Sequence of chain 1.C:
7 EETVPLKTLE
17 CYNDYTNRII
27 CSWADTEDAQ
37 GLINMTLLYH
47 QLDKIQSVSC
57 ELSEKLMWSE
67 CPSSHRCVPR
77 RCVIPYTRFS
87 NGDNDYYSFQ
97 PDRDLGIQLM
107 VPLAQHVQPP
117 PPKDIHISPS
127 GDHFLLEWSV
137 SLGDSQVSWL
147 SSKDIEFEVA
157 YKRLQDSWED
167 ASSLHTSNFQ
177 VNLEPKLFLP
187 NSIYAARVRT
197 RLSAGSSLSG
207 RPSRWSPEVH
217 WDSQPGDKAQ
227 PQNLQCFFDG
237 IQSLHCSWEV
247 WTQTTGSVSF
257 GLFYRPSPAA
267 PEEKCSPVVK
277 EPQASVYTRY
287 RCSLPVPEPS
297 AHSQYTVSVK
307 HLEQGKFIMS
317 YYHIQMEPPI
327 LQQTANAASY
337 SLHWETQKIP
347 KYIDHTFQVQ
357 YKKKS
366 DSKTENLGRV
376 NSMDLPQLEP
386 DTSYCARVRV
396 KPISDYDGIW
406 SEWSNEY

This small molecule binds to this protein.
Small molecule (SMILES): CC(=O)N[C@@H]1[C@@H](O)[C@H](O)[C@@H](CO)O[C@H]1O

Binding-site contacts:
Ligand atom N2 contacts residue ASN40 of chain 1.C at 3.6 Å (h-bond).
Ligand atom C3 contacts residue ASN40 of chain 1.C at 3.7 Å.
Ligand atom O7 contacts residue ASN40 of chain 1.C at 4.2 Å.
Ligand atom C5 contacts residue ASN40 of chain 1.C at 2.9 Å.
Ligand atom O7 contacts residue ASP98 of chain 1.C at 3.6 Å (salt-bridge).
Ligand atom C7 contacts residue ASN40 of chain 1.C at 4.2 Å.
Ligand atom C6 contacts residue ASN40 of chain 1.C at 3.7 Å.
Ligand atom O5 contacts residue ASN40 of chain 1.C at 1.5 Å (h-bond).
Ligand atom C7 contacts residue ASP98 of chain 1.C at 4.5 Å.
Ligand atom C1 contacts residue ASN40 of chain 1.C at 1.4 Å.
Ligand atom O6 contacts residue LEU58 of chain 1.C at 4.4 Å.
Ligand atom C4 contacts residue ASN40 of chain 1.C at 3.7 Å.
Ligand atom C2 contacts residue ASN40 of chain 1.C at 2.7 Å.